Binding-site contacts:
Ligand atom C8 contacts residue GLN700 of chain 1.EC at 3.7 Å.
Ligand atom C10 contacts residue LYS578 of chain 1.EC at 3.4 Å.
Ligand atom O6 contacts residue LYS578 of chain 1.EC at 3.6 Å.
Ligand atom C10 contacts residue HIS579 of chain 1.EC at 4.1 Å.
Ligand atom C2 contacts residue HIS695 of chain 1.EC at 2.5 Å.
Ligand atom C3 contacts residue HIS695 of chain 1.EC at 3.2 Å.
Ligand atom N7 contacts residue HIS690 of chain 1.EC at 4.4 Å.
Ligand atom C9 contacts residue HIS695 of chain 1.EC at 3.2 Å.
Ligand atom C8 contacts residue HIS695 of chain 1.EC at 3.0 Å.
Ligand atom C9 contacts residue HIS690 of chain 1.EC at 3.6 Å.
Ligand atom C9 contacts residue ILE694 of chain 1.EC at 3.8 Å (hydrophobic).
Ligand atom C10 contacts residue ASN577 of chain 1.EC at 4.1 Å.
Ligand atom C1 contacts residue HIS695 of chain 1.EC at 1.5 Å.
Ligand atom C5 contacts residue HIS695 of chain 1.EC at 3.7 Å.
Ligand atom N4 contacts residue HIS695 of chain 1.EC at 3.3 Å (h-bond).
Ligand atom N7 contacts residue HIS695 of chain 1.EC at 3.3 Å (h-bond).
Ligand atom C10 contacts residue GLN700 of chain 1.EC at 4.2 Å.

Sequence of chain 1.EC:
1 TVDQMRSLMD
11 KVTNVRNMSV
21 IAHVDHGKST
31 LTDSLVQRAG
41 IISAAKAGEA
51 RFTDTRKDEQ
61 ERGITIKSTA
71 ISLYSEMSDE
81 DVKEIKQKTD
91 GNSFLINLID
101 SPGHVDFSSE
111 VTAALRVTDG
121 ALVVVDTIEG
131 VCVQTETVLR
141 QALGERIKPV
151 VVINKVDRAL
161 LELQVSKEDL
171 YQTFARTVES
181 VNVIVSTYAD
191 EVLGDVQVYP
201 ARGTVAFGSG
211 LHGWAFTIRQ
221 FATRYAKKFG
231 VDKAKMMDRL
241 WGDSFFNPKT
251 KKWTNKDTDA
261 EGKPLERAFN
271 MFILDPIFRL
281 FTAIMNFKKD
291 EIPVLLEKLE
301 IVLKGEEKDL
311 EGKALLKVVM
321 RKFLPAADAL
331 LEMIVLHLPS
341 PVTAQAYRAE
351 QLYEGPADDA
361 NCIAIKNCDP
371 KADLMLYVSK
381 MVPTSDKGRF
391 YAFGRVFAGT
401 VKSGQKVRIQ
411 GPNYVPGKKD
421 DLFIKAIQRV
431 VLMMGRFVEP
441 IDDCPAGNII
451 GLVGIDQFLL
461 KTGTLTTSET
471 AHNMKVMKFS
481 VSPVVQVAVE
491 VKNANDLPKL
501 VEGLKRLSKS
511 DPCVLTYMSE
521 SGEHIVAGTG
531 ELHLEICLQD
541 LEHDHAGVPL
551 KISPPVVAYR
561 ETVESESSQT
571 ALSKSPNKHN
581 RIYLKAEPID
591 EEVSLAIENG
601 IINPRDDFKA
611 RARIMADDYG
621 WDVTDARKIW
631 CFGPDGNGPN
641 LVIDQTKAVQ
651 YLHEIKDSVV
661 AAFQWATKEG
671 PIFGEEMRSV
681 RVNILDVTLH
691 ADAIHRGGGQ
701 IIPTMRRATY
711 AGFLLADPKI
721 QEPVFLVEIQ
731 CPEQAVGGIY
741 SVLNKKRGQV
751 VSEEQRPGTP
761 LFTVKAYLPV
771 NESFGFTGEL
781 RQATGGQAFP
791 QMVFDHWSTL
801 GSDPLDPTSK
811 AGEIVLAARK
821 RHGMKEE

This protein binds this small molecule.
Small molecule (SMILES): CC[C@@H](C(N)=O)[N+](C)(C)C